Sequence of chain 1.B:
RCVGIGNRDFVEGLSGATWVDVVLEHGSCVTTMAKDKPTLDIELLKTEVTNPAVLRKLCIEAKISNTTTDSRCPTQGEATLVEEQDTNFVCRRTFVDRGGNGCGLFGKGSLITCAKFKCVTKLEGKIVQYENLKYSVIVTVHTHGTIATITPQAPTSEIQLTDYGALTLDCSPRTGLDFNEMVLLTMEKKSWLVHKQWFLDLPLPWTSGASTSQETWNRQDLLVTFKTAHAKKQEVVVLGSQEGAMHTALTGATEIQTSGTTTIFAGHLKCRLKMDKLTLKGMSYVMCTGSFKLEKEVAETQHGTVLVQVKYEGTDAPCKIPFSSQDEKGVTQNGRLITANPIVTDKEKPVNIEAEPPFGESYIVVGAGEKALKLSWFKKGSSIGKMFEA

Binding-site contacts:
Ligand atom O7 contacts residue LYS134 of chain 1.B at 2.4 Å (salt-bridge).
Ligand atom C5 contacts residue ASN83 of chain 1.B at 3.6 Å.
Ligand atom C1 contacts residue ASN83 of chain 1.B at 1.8 Å.
Ligand atom N2 contacts residue ASN83 of chain 1.B at 3.7 Å.
Ligand atom O7 contacts residue ASN83 of chain 1.B at 3.5 Å (h-bond).
Ligand atom C7 contacts residue LYS134 of chain 1.B at 3.6 Å.
Ligand atom C2 contacts residue ASN83 of chain 1.B at 3.1 Å.
Ligand atom O5 contacts residue ASN83 of chain 1.B at 2.3 Å (h-bond).
Ligand atom C3 contacts residue ASN83 of chain 1.B at 4.3 Å.
Ligand atom C8 contacts residue LYS134 of chain 1.B at 4.2 Å.
Ligand atom C7 contacts residue ASN83 of chain 1.B at 3.9 Å.

The protein below binds the small molecule below.
Small molecule (SMILES): CC(=O)N[C@@H]1[C@@H](O)[C@H](O)[C@@H](CO)O[C@H]1O